The small molecule below binds the protein below.
Small molecule (SMILES): CC(=O)N[C@@H]1[C@@H](O)[C@H](O)[C@@H](CO)O[C@H]1O

Binding-site contacts:
Ligand atom C5 contacts residue TYR288 of chain 1.E at 3.5 Å (hydrophobic).
Ligand atom O5 contacts residue TYR288 of chain 1.E at 4.1 Å.
Ligand atom C7 contacts residue ASN223 of chain 1.E at 3.0 Å.
Ligand atom C1 contacts residue TYR288 of chain 1.E at 4.0 Å (hydrophobic).
Ligand atom C5 contacts residue ASN223 of chain 1.E at 3.6 Å.
Ligand atom C8 contacts residue ASN223 of chain 1.E at 3.4 Å.
Ligand atom C6 contacts residue TYR288 of chain 1.E at 4.0 Å (hydrophobic).
Ligand atom C1 contacts residue ASN223 of chain 1.E at 1.5 Å.
Ligand atom O5 contacts residue ASN223 of chain 1.E at 2.3 Å (h-bond).
Ligand atom N2 contacts residue ASN223 of chain 1.E at 2.4 Å (h-bond).
Ligand atom N2 contacts residue ILE290 of chain 1.E at 4.3 Å.
Ligand atom C3 contacts residue ASN223 of chain 1.E at 3.9 Å.
Ligand atom O7 contacts residue ASN223 of chain 1.E at 3.9 Å.
Ligand atom O4 contacts residue TYR288 of chain 1.E at 4.2 Å.
Ligand atom C2 contacts residue ASN223 of chain 1.E at 2.6 Å.
Ligand atom C8 contacts residue ILE290 of chain 1.E at 3.8 Å (hydrophobic).
Ligand atom C4 contacts residue ASN223 of chain 1.E at 4.2 Å.

Sequence of chain 1.E:
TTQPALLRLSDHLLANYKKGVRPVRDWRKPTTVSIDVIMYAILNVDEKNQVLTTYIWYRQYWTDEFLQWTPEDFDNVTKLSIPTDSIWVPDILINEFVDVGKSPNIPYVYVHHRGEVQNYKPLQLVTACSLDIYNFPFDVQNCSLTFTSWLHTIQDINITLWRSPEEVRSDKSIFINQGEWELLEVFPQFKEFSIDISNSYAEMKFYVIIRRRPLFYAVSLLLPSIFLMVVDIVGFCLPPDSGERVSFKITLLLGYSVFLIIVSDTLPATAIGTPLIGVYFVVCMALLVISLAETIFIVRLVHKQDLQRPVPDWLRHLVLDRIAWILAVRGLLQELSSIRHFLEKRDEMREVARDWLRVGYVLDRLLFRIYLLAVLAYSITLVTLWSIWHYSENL